The small molecule below binds the protein below.
Small molecule (SMILES): NC(=O)NCCC(=O)O

Sequence of chain 1.A:
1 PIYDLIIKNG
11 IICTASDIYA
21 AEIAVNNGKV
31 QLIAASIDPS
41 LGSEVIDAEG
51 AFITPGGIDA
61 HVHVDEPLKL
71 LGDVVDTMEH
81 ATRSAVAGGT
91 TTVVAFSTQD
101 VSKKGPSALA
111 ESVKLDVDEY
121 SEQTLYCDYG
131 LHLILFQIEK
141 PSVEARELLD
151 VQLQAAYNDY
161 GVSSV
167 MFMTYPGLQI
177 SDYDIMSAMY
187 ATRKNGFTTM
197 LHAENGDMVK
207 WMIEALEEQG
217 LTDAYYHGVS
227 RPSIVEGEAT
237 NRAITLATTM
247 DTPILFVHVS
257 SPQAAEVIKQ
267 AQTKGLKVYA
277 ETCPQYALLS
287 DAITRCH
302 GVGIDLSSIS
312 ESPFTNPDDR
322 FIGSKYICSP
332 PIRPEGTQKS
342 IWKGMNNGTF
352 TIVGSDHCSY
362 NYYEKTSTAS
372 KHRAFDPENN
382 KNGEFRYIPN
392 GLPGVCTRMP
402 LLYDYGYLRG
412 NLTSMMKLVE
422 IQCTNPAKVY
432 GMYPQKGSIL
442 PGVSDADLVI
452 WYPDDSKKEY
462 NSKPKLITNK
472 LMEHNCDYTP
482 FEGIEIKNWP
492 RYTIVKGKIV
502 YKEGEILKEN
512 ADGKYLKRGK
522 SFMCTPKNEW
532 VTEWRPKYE

Binding-site contacts:
Ligand atom C5 contacts residue CYS359 of chain 1.A at 4.2 Å (hydrophobic).
Ligand atom C4 contacts residue KCX166 of chain 1.A at 3.6 Å.
Ligand atom C4 contacts residue ASP357 of chain 1.A at 3.7 Å.
Ligand atom O42 contacts residue HIS63 of chain 1.A at 3.5 Å (h-bond).
Ligand atom N3 contacts residue SER330 of chain 1.A at 2.8 Å (h-bond).
Ligand atom O41 contacts residue SER330 of chain 1.A at 4.0 Å.
Ligand atom O42 contacts residue KCX166 of chain 1.A at 3.0 Å (h-bond).
Ligand atom C4 contacts residue HIS63 of chain 1.A at 3.4 Å.
Ligand atom O2 contacts residue ASP357 of chain 1.A at 3.3 Å (salt-bridge).
Ligand atom C4 contacts residue ZN1 of chain 1.F at 3.2 Å.
Ligand atom O41 contacts residue TYR171 of chain 1.A at 3.9 Å.
Ligand atom C4 contacts residue ZN1 of chain 1.E at 2.7 Å.
Ligand atom N1 contacts residue ASN391 of chain 1.A at 3.0 Å (h-bond).
Ligand atom C6 contacts residue ASN391 of chain 1.A at 3.4 Å.
Ligand atom O2 contacts residue ASN391 of chain 1.A at 3.8 Å.
Ligand atom O42 contacts residue ZN1 of chain 1.E at 3.0 Å.
Ligand atom O41 contacts residue HIS63 of chain 1.A at 4.1 Å.
Ligand atom C5 contacts residue ZN1 of chain 1.E at 3.4 Å.
Ligand atom C2 contacts residue GLY392 of chain 1.A at 4.0 Å.
Ligand atom C2 contacts residue SER330 of chain 1.A at 3.5 Å.
Ligand atom O41 contacts residue HIS254 of chain 1.A at 3.7 Å.
Ligand atom O2 contacts residue CYS329 of chain 1.A at 3.0 Å.
Ligand atom O42 contacts residue ZN1 of chain 1.F at 3.4 Å.
Ligand atom O41 contacts residue KCX166 of chain 1.A at 3.7 Å.
Ligand atom O41 contacts residue ZN1 of chain 1.F at 2.4 Å.
Ligand atom C6 contacts residue CYS359 of chain 1.A at 4.1 Å (hydrophobic).
Ligand atom O41 contacts residue ZN1 of chain 1.E at 2.7 Å.
Ligand atom N1 contacts residue ASP357 of chain 1.A at 4.1 Å.
Ligand atom O2 contacts residue SER330 of chain 1.A at 3.1 Å (h-bond).
Ligand atom C2 contacts residue ASN391 of chain 1.A at 3.8 Å.
Ligand atom O42 contacts residue PHE168 of chain 1.A at 3.8 Å.
Ligand atom O2 contacts residue GLY392 of chain 1.A at 3.4 Å.
Ligand atom C2 contacts residue CYS329 of chain 1.A at 4.1 Å (hydrophobic).
Ligand atom N3 contacts residue ASP357 of chain 1.A at 3.6 Å (salt-bridge).
Ligand atom C5 contacts residue ASP357 of chain 1.A at 3.6 Å.
Ligand atom O41 contacts residue ASP357 of chain 1.A at 3.4 Å (salt-bridge).
Ligand atom N3 contacts residue TYR171 of chain 1.A at 3.2 Å (h-bond).
Ligand atom C5 contacts residue HIS63 of chain 1.A at 3.4 Å.
Ligand atom N1 contacts residue GLY392 of chain 1.A at 3.7 Å.
Ligand atom C2 contacts residue ASP357 of chain 1.A at 3.4 Å.